This protein binds this small molecule.
Small molecule (SMILES): CC(=O)N[C@H]1[C@H](O[C@H]2[C@H](O)[C@@H](NC(C)=O)CO[C@@H]2CO)O[C@H](CO)[C@@H](O[C@@H]2O[C@H](CO[C@H]3O[C@H](CO[C@H]4O[C@H](CO)[C@@H](O)[C@H](O)[C@@H]4O)[C@@H](O)[C@H](O[C@H]4O[C@H](CO)[C@@H](O)[C@H](O)[C@@H]4O)[C@@H]3O)[C@@H](O)[C@H](O[C@H]3O[C@H](CO)[C@@H](O)[C@H](O)[C@@H]3O[C@H]3O[C@H](CO)[C@@H](O)[C@H](O)[C@@H]3O[C@H]3O[C@H](CO)[C@@H](O)[C@H](O)[C@@H]3O)[C@@H]2O)[C@@H]1O

Binding-site contacts:
Ligand atom O5 contacts residue GLY374 of chain 4.A at 3.3 Å.
Ligand atom O2 contacts residue LEU296 of chain 4.A at 3.5 Å.
Ligand atom O6 contacts residue ASP250 of chain 4.A at 2.6 Å (salt-bridge).
Ligand atom O3 contacts residue GLU294 of chain 4.A at 2.6 Å (salt-bridge).
Ligand atom O3 contacts residue LEU296 of chain 4.A at 3.4 Å.
Ligand atom O3 contacts residue GLY312 of chain 4.A at 2.9 Å (h-bond).
Ligand atom C6 contacts residue LYS308 of chain 4.A at 3.6 Å.
Ligand atom C4 contacts residue GLU294 of chain 4.A at 3.5 Å.
Ligand atom O2 contacts residue ASN249 of chain 4.A at 3.1 Å (h-bond).
Ligand atom O5 contacts residue GLN375 of chain 4.A at 3.4 Å (h-bond).
Ligand atom C2 contacts residue ASN120 of chain 2.A at 2.6 Å.
Ligand atom O3 contacts residue GLN311 of chain 4.A at 3.3 Å.
Ligand atom O5 contacts residue ARG283 of chain 4.A at 3.6 Å (salt-bridge).
Ligand atom O3 contacts residue ASP250 of chain 4.A at 3.0 Å (salt-bridge).
Ligand atom C3 contacts residue GLU294 of chain 4.A at 3.2 Å.
Ligand atom O6 contacts residue LYS308 of chain 4.A at 2.8 Å (salt-bridge).
Ligand atom O3 contacts residue ASN249 of chain 4.A at 2.6 Å (h-bond).
Ligand atom O3 contacts residue ARG283 of chain 4.A at 3.2 Å (salt-bridge).
Ligand atom O5 contacts residue ASN120 of chain 2.A at 2.3 Å (h-bond).
Ligand atom C6 contacts residue THR310 of chain 4.A at 3.5 Å.
Ligand atom C5 contacts residue GLN375 of chain 4.A at 3.6 Å.
Ligand atom C6 contacts residue PRO309 of chain 4.A at 3.6 Å (hydrophobic).
Ligand atom C6 contacts residue ILE285 of chain 4.A at 3.6 Å (hydrophobic).
Ligand atom O6 contacts residue GLN375 of chain 4.A at 3.2 Å.
Ligand atom O4 contacts residue ILE287 of chain 4.A at 3.4 Å.
Ligand atom O4 contacts residue GLU294 of chain 4.A at 2.7 Å (salt-bridge).
Ligand atom C6 contacts residue ASP250 of chain 4.A at 3.5 Å.
Ligand atom O6 contacts residue ILE285 of chain 4.A at 2.8 Å (h-bond).
Ligand atom N2 contacts residue ASN120 of chain 2.A at 3.1 Å (h-bond).
Ligand atom O4 contacts residue GLY312 of chain 4.A at 3.6 Å.
Ligand atom O4 contacts residue ARG283 of chain 4.A at 3.6 Å (salt-bridge).
Ligand atom O6 contacts residue THR310 of chain 4.A at 3.6 Å (h-bond).
Ligand atom C1 contacts residue ASN120 of chain 2.A at 1.7 Å.
Ligand atom O5 contacts residue ASP250 of chain 4.A at 3.5 Å (salt-bridge).
Ligand atom C3 contacts residue GLY312 of chain 4.A at 3.2 Å.
Ligand atom O4 contacts residue ARG247 of chain 4.A at 3.2 Å (salt-bridge).
Ligand atom C6 contacts residue LEU373 of chain 4.A at 3.2 Å (hydrophobic).
Ligand atom O5 contacts residue GLY312 of chain 4.A at 3.6 Å.
Ligand atom C6 contacts residue GLN311 of chain 4.A at 3.5 Å.
Ligand atom O2 contacts residue GLY312 of chain 4.A at 3.2 Å.

Sequence of chain 4.A:
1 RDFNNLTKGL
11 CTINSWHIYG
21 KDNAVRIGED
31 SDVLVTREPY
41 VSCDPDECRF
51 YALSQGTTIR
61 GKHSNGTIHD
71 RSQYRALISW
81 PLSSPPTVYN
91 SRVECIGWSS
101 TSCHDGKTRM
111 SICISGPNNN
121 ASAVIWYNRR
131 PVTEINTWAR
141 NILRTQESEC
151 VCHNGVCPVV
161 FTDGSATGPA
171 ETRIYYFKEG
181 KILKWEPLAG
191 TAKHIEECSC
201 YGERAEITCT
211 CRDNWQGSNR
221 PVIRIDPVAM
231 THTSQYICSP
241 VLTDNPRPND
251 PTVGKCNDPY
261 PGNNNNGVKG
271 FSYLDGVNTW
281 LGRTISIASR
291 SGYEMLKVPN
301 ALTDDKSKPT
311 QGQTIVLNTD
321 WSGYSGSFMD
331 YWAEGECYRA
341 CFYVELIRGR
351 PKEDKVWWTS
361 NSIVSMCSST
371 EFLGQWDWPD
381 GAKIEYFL

Sequence of chain 2.A:
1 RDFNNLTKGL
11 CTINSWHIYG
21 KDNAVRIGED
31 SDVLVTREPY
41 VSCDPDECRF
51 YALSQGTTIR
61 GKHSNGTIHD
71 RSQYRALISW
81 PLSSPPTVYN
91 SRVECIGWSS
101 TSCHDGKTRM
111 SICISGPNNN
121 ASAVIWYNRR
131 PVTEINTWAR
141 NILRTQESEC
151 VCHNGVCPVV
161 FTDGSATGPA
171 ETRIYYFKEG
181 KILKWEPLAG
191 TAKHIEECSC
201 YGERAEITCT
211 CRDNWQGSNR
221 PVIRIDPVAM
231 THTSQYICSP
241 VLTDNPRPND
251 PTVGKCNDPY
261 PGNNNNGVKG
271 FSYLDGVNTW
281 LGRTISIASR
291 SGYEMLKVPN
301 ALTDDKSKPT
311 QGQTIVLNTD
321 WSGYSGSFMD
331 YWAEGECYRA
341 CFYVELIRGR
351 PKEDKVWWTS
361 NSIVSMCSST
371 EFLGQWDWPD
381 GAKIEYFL